Binding-site contacts:
Ligand atom C1 contacts residue ASN318 of chain 1.C at 1.4 Å.
Ligand atom C3 contacts residue GLN567 of chain 1.C at 4.1 Å.
Ligand atom C5 contacts residue ASN318 of chain 1.C at 3.7 Å.
Ligand atom C2 contacts residue GLN567 of chain 1.C at 3.9 Å.
Ligand atom C7 contacts residue GLN567 of chain 1.C at 4.0 Å.
Ligand atom O5 contacts residue ASN318 of chain 1.C at 2.4 Å (h-bond).
Ligand atom C8 contacts residue LEU569 of chain 1.C at 3.6 Å (hydrophobic).
Ligand atom C2 contacts residue ASN318 of chain 1.C at 2.5 Å.
Ligand atom C1 contacts residue GLN567 of chain 1.C at 4.0 Å.
Ligand atom C4 contacts residue ASN318 of chain 1.C at 4.2 Å.
Ligand atom N2 contacts residue ASN318 of chain 1.C at 2.9 Å (h-bond).
Ligand atom C8 contacts residue GLN567 of chain 1.C at 4.0 Å.
Ligand atom C7 contacts residue ASN318 of chain 1.C at 4.0 Å.
Ligand atom C3 contacts residue ASN318 of chain 1.C at 3.8 Å.
Ligand atom N2 contacts residue GLN567 of chain 1.C at 3.2 Å (h-bond).

Sequence of chain 1.C:
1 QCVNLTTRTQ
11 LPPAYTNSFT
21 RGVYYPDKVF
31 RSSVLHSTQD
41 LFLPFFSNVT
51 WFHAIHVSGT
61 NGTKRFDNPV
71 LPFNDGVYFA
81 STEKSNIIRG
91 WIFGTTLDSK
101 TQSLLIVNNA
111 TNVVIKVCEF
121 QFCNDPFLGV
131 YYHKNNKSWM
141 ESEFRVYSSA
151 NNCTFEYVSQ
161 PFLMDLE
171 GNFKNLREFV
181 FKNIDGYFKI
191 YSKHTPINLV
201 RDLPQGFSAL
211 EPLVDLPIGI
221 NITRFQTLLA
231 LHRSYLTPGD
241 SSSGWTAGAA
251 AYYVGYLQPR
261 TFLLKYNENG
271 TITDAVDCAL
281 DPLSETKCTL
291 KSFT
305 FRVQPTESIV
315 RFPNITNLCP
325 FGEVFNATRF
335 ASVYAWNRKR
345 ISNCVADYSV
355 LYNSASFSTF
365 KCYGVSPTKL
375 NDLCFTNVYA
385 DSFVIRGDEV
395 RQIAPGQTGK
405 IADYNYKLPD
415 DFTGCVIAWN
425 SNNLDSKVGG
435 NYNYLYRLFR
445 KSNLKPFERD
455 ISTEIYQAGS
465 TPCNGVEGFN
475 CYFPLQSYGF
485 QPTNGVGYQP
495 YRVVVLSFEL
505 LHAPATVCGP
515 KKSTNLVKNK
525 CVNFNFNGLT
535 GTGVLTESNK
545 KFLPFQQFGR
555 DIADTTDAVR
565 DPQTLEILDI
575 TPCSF

A small-molecule ligand and the protein it binds are described below.
Small molecule (SMILES): CC(=O)N[C@@H]1[C@@H](O)[C@H](O)[C@@H](CO)O[C@H]1O